Binding-site contacts:
Ligand atom C27 contacts residue TYR83 of chain 1.B at 3.5 Å (hydrophobic).
Ligand atom C2 contacts residue ASP226 of chain 1.B at 3.3 Å.
Ligand atom C14 contacts residue GLY228 of chain 1.B at 3.6 Å.
Ligand atom C2 contacts residue GLY40 of chain 1.B at 3.7 Å.
Ligand atom C1 contacts residue GLY40 of chain 1.B at 3.7 Å.
Ligand atom C9 contacts residue THR85 of chain 1.B at 3.3 Å.
Ligand atom C2 contacts residue ASP38 of chain 1.B at 3.8 Å.
Ligand atom O24 contacts residue TYR83 of chain 1.B at 3.7 Å.
Ligand atom C15 contacts residue TYR83 of chain 1.B at 3.6 Å (hydrophobic).
Ligand atom C30 contacts residue GLY40 of chain 1.B at 3.5 Å.
Ligand atom C4 contacts residue ASP226 of chain 1.B at 3.6 Å.
Ligand atom C30 contacts residue SER41 of chain 1.B at 3.5 Å.
Ligand atom C23 contacts residue TYR83 of chain 1.B at 3.9 Å (hydrophobic).
Ligand atom C15 contacts residue VAL127 of chain 1.B at 3.8 Å (hydrophobic).
Ligand atom C1 contacts residue ASP38 of chain 1.B at 3.5 Å.
Ligand atom O24 contacts residue SER84 of chain 1.B at 3.1 Å (h-bond).
Ligand atom C8 contacts residue THR85 of chain 1.B at 3.4 Å.
Ligand atom C30 contacts residue GLN135 of chain 1.B at 4.0 Å.
Ligand atom N3 contacts residue ASP38 of chain 1.B at 2.9 Å (salt-bridge).
Ligand atom C14 contacts residue VAL36 of chain 1.B at 3.9 Å (hydrophobic).
Ligand atom O13 contacts residue THR85 of chain 1.B at 3.0 Å (h-bond).
Ligand atom C23 contacts residue GLY40 of chain 1.B at 3.7 Å.
Ligand atom C17 contacts residue PHE124 of chain 1.B at 3.8 Å (hydrophobic).
Ligand atom C20 contacts residue SER230 of chain 1.B at 4.0 Å.
Ligand atom C4 contacts residue ALA229 of chain 1.B at 4.1 Å (hydrophobic).
Ligand atom CL1 contacts residue PHE124 of chain 1.B at 3.9 Å.
Ligand atom CL1 contacts residue PRO118 of chain 1.B at 3.3 Å.
Ligand atom C29 contacts residue ILE137 of chain 1.B at 3.3 Å (hydrophobic).
Ligand atom C6 contacts residue TYR83 of chain 1.B at 4.1 Å (hydrophobic).
Ligand atom C26 contacts residue GLY40 of chain 1.B at 3.6 Å.
Ligand atom C19 contacts residue GLN19 of chain 1.B at 3.5 Å.
Ligand atom N25 contacts residue GLY40 of chain 1.B at 2.8 Å (h-bond).
Ligand atom N25 contacts residue SER41 of chain 1.B at 4.0 Å.
Ligand atom C4 contacts residue GLY228 of chain 1.B at 3.7 Å.
Ligand atom N25 contacts residue TYR83 of chain 1.B at 4.1 Å.
Ligand atom C5 contacts residue ASP38 of chain 1.B at 4.0 Å.
Ligand atom N3 contacts residue ASP226 of chain 1.B at 2.7 Å (salt-bridge).
Ligand atom C11 contacts residue PHE124 of chain 1.B at 3.9 Å (hydrophobic).
Ligand atom C4 contacts residue ASP38 of chain 1.B at 3.7 Å.
Ligand atom C27 contacts residue ARG82 of chain 1.B at 4.0 Å.

Sequence of chain 1.B:
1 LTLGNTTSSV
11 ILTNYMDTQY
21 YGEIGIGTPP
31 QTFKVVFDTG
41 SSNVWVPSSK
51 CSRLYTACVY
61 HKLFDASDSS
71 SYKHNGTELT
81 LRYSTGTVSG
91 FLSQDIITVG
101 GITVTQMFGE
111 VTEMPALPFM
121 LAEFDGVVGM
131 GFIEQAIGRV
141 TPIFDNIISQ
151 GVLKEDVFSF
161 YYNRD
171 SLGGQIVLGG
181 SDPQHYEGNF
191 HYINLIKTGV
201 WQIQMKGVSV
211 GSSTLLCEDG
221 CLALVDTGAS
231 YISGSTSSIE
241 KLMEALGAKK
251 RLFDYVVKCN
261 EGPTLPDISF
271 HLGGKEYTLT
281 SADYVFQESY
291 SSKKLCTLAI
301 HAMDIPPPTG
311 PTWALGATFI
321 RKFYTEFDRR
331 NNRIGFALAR

A protein and the small-molecule ligand that binds it are described below.
Small molecule (SMILES): CC(C)CCNC(=O)[C@@H]1CNC[C@H](N2CC(=O)N(c3ccccc3Cl)CC2(C)C)C1